Binding-site contacts:
Ligand atom N25 contacts residue THR199 of chain 1.C at 3.5 Å (h-bond).
Ligand atom O5 contacts residue VAL141 of chain 1.C at 3.6 Å.
Ligand atom O24 contacts residue GLN89 of chain 1.C at 2.8 Å (h-bond).
Ligand atom C10 contacts residue LEU197 of chain 1.C at 3.8 Å (hydrophobic).
Ligand atom S4 contacts residue HIS91 of chain 1.C at 3.8 Å.
Ligand atom CL1 contacts residue VAL119 of chain 1.C at 3.9 Å.
Ligand atom C16 contacts residue SER133 of chain 1.C at 3.7 Å.
Ligand atom C22 contacts residue SER130 of chain 1.C at 3.7 Å.
Ligand atom C27 contacts residue THR199 of chain 1.C at 2.7 Å.
Ligand atom CL1 contacts residue VAL141 of chain 1.C at 3.2 Å.
Ligand atom N1 contacts residue HIS117 of chain 1.C at 3.4 Å (h-bond).
Ligand atom C9 contacts residue VAL119 of chain 1.C at 3.8 Å (hydrophobic).
Ligand atom C21 contacts residue SER130 of chain 1.C at 3.8 Å.
Ligand atom C12 contacts residue THR199 of chain 1.C at 3.8 Å.
Ligand atom C23 contacts residue GLN89 of chain 1.C at 3.8 Å.
Ligand atom O6 contacts residue LEU197 of chain 1.C at 3.5 Å.
Ligand atom O6 contacts residue TRP208 of chain 1.C at 3.4 Å.
Ligand atom O5 contacts residue ZN1 of chain 1.I at 3.0 Å.
Ligand atom S14 contacts residue GLN89 of chain 1.C at 3.8 Å.
Ligand atom C8 contacts residue VAL119 of chain 1.C at 3.8 Å (hydrophobic).
Ligand atom C18 contacts residue SER133 of chain 1.C at 3.4 Å.
Ligand atom O6 contacts residue THR198 of chain 1.C at 3.1 Å (h-bond).
Ligand atom N1 contacts residue THR198 of chain 1.C at 2.8 Å (h-bond).
Ligand atom C12 contacts residue HIS91 of chain 1.C at 3.4 Å.
Ligand atom O5 contacts residue HIS117 of chain 1.C at 3.3 Å (h-bond).
Ligand atom C17 contacts residue SER133 of chain 1.C at 3.7 Å.
Ligand atom C7 contacts residue HIS91 of chain 1.C at 3.6 Å.
Ligand atom N1 contacts residue HIS93 of chain 1.C at 3.4 Å (h-bond).
Ligand atom O5 contacts residue VAL119 of chain 1.C at 3.8 Å.
Ligand atom O5 contacts residue TRP208 of chain 1.C at 3.7 Å.
Ligand atom C9 contacts residue LEU197 of chain 1.C at 3.5 Å (hydrophobic).
Ligand atom C29 contacts residue PRO200 of chain 1.C at 3.7 Å (hydrophobic).
Ligand atom O5 contacts residue HIS91 of chain 1.C at 3.4 Å.
Ligand atom C8 contacts residue LEU197 of chain 1.C at 3.8 Å (hydrophobic).
Ligand atom C27 contacts residue PRO200 of chain 1.C at 3.8 Å (hydrophobic).
Ligand atom C19 contacts residue SER133 of chain 1.C at 3.8 Å.
Ligand atom S4 contacts residue THR198 of chain 1.C at 3.9 Å.
Ligand atom S4 contacts residue ZN1 of chain 1.I at 3.0 Å.
Ligand atom N1 contacts residue ZN1 of chain 1.I at 2.0 Å.
Ligand atom N1 contacts residue HIS91 of chain 1.C at 3.1 Å (h-bond).

This small molecule binds to this protein.
Small molecule (SMILES): CCCCNC(=O)c1cc(S(N)(=O)=O)c(Cl)cc1SCCc1ccccc1

Sequence of chain 1.C:
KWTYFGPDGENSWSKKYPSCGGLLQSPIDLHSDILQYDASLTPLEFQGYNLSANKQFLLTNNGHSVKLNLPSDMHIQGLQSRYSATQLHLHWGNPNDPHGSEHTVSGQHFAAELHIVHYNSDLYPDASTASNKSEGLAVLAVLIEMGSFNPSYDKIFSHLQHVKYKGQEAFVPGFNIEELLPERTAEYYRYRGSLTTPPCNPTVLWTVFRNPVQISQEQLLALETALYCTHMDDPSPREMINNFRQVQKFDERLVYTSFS